Sequence of chain 4.D:
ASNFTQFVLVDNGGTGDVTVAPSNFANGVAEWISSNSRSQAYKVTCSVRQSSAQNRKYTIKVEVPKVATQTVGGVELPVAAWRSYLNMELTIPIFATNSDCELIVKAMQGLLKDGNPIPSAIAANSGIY

Binding-site contacts:
Ligand atom O2 contacts residue ASN87 of chain 5.C at 3.2 Å (h-bond).
Ligand atom OP2 contacts residue LYS57 of chain 4.D at 3.4 Å.
Ligand atom C2' contacts residue GLU63 of chain 5.C at 3.5 Å.
Ligand atom OP2 contacts residue LYS43 of chain 5.C at 3.2 Å (salt-bridge).
Ligand atom OP2 contacts residue SER51 of chain 4.D at 3.2 Å (h-bond).
Ligand atom OP1 contacts residue SER51 of chain 4.D at 2.7 Å (h-bond).
Ligand atom C5' contacts residue SER51 of chain 4.D at 3.5 Å.
Ligand atom O3' contacts residue SER51 of chain 4.D at 3.5 Å (h-bond).
Ligand atom N1 contacts residue THR59 of chain 5.C at 3.6 Å.
Ligand atom N1 contacts residue SER47 of chain 5.C at 2.7 Å (h-bond).
Ligand atom C5 contacts residue TYR85 of chain 5.C at 3.5 Å (hydrophobic).
Ligand atom OP2 contacts residue ASN55 of chain 4.D at 3.2 Å (h-bond).
Ligand atom OP2 contacts residue LYS57 of chain 4.D at 2.7 Å (salt-bridge).
Ligand atom P contacts residue SER51 of chain 4.D at 3.4 Å.
Ligand atom O2' contacts residue GLU63 of chain 5.C at 3.0 Å (salt-bridge).
Ligand atom OP1 contacts residue SER51 of chain 4.D at 3.3 Å.
Ligand atom C3' contacts residue TYR85 of chain 5.C at 3.3 Å (hydrophobic).
Ligand atom N6 contacts residue THR59 of chain 5.C at 2.9 Å (h-bond).
Ligand atom C4' contacts residue TYR85 of chain 5.C at 3.3 Å (hydrophobic).
Ligand atom P contacts residue TYR85 of chain 5.C at 3.5 Å.
Ligand atom C6 contacts residue THR45 of chain 5.C at 3.5 Å.
Ligand atom P contacts residue ARG49 of chain 4.D at 2.9 Å.
Ligand atom O4' contacts residue LYS61 of chain 5.C at 3.1 Å (salt-bridge).
Ligand atom C5 contacts residue THR45 of chain 5.C at 3.3 Å.
Ligand atom OP2 contacts residue ARG49 of chain 4.D at 2.4 Å (salt-bridge).
Ligand atom N1 contacts residue TYR85 of chain 5.C at 3.6 Å.
Ligand atom O3' contacts residue TYR85 of chain 5.C at 3.6 Å.
Ligand atom N6 contacts residue THR45 of chain 5.C at 2.9 Å (h-bond).
Ligand atom N7 contacts residue THR45 of chain 5.C at 2.6 Å (h-bond).
Ligand atom C2 contacts residue SER47 of chain 5.C at 3.0 Å.
Ligand atom OP1 contacts residue ASN55 of chain 4.D at 3.3 Å (h-bond).
Ligand atom C6 contacts residue TYR85 of chain 5.C at 3.5 Å (hydrophobic).
Ligand atom OP1 contacts residue SER52 of chain 4.D at 3.0 Å.
Ligand atom C5' contacts residue TYR85 of chain 5.C at 3.1 Å (hydrophobic).
Ligand atom OP2 contacts residue TYR85 of chain 5.C at 2.5 Å (h-bond).
Ligand atom N6 contacts residue CYS46 of chain 5.C at 3.4 Å (h-bond).
Ligand atom C2' contacts residue TYR85 of chain 5.C at 3.4 Å (hydrophobic).
Ligand atom OP1 contacts residue ARG49 of chain 4.D at 2.5 Å (salt-bridge).
Ligand atom O2' contacts residue TYR85 of chain 5.C at 3.5 Å.
Ligand atom C4 contacts residue TYR85 of chain 5.C at 3.5 Å (hydrophobic).

The protein below binds the small molecule below.
Small molecule (SMILES): Nc1ccn([C@@H]2O[C@H](CO[P](=O)(O)O[C@H]3[C@@H](O)[C@H](n4ccc(N)nc4=O)O[C@@H]3CO[P](=O)(O)O[C@H]3[C@@H](O)[C@H](n4cnc5c(N)ncnc54)O[C@@H]3CO[P](=O)(O)O[C@H]3[C@@H](O)[C@H](n4ccc(N)nc4=O)O[C@@H]3CO[P](=O)(O)O[C@H]3[C@@H](O)[C@H](n4ccc(=O)[nH]c4=O)O[C@@H]3CO[P](=O)(O)O[C@H]3[C@@H](O)[C@H](n4cnc5c(N)ncnc54)O[C@@H]3CO[P](=O)(O)O[C@H]3[C@@H](O)[C@H](n4cnc5c(=O)nc(N)[nH]c54)O[C@@H]3CO[P](=O)(O)O[C@H]3[C@@H](O)[C@H](n4cnc5c(=O)nc(N)[nH]c54)O[C@@H]3CO)[C@@H](O)[C@H]2O)c(=O)n1

Sequence of chain 5.C:
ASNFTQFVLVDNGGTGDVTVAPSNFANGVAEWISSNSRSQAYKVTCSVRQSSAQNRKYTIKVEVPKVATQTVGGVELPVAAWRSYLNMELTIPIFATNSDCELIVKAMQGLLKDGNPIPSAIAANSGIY